This small molecule binds to this protein.
Small molecule (SMILES): CC(C)[C@H](N)C(=O)N[C@H](C(=O)/N=C/C(=O)N[C@@H](C)C(=O)N[C@H](C(=O)NCC(=O)N[C@H](C(=O)NCC(=O)N[C@H](C=O)CCCCN)C(C)C)C(C)C)C(C)C

Binding-site contacts:
Ligand atom N contacts residue TYR7 of chain 1.I at 3.0 Å (h-bond).
Ligand atom O contacts residue TYR7 of chain 1.I at 3.4 Å.
Ligand atom O contacts residue ARG95 of chain 1.B at 2.5 Å (salt-bridge).
Ligand atom O contacts residue THR143 of chain 1.I at 3.0 Å (h-bond).
Ligand atom C contacts residue TYR7 of chain 1.I at 3.2 Å (hydrophobic).
Ligand atom N contacts residue GLU63 of chain 1.I at 2.8 Å (salt-bridge).
Ligand atom CB contacts residue GLU63 of chain 1.I at 3.5 Å.
Ligand atom N contacts residue TYR99 of chain 1.I at 2.8 Å (h-bond).
Ligand atom O contacts residue GLN156 of chain 1.I at 3.0 Å (h-bond).
Ligand atom N contacts residue ASP77 of chain 1.I at 3.2 Å (salt-bridge).
Ligand atom CG contacts residue ASP77 of chain 1.I at 3.4 Å.
Ligand atom CA contacts residue TYR7 of chain 1.I at 3.3 Å (hydrophobic).
Ligand atom O contacts residue TYR84 of chain 1.I at 2.8 Å (h-bond).
Ligand atom CE contacts residue ASP116 of chain 1.I at 3.3 Å.
Ligand atom N contacts residue GLN156 of chain 1.I at 3.0 Å (h-bond).
Ligand atom CA contacts residue TYR99 of chain 1.I at 3.3 Å (hydrophobic).
Ligand atom CG1 contacts residue TRP167 of chain 1.I at 3.5 Å (hydrophobic).
Ligand atom O contacts residue LYS146 of chain 1.I at 3.4 Å (salt-bridge).
Ligand atom CB contacts residue TYR9 of chain 1.I at 3.4 Å (hydrophobic).
Ligand atom O contacts residue TYR159 of chain 1.I at 3.4 Å.
Ligand atom CA contacts residue ARG95 of chain 1.B at 3.5 Å.
Ligand atom O contacts residue TYR159 of chain 1.I at 2.8 Å (h-bond).
Ligand atom N contacts residue ARG114 of chain 1.I at 3.3 Å (salt-bridge).
Ligand atom CA contacts residue GLU63 of chain 1.I at 3.5 Å.
Ligand atom N contacts residue ASP94 of chain 1.B at 2.9 Å (salt-bridge).
Ligand atom O contacts residue TRP147 of chain 1.I at 3.0 Å (h-bond).
Ligand atom NZ contacts residue ASP116 of chain 1.I at 3.0 Å (salt-bridge).
Ligand atom N contacts residue SER98 of chain 1.B at 2.8 Å (h-bond).
Ligand atom N contacts residue TYR99 of chain 1.I at 3.5 Å (h-bond).
Ligand atom CG2 contacts residue GLU63 of chain 1.I at 3.3 Å.
Ligand atom CG1 contacts residue GLU63 of chain 1.I at 3.4 Å.
Ligand atom CB contacts residue TYR99 of chain 1.I at 3.4 Å (hydrophobic).
Ligand atom CG2 contacts residue TRP167 of chain 1.I at 3.5 Å (hydrophobic).
Ligand atom CE contacts residue ASP77 of chain 1.I at 3.5 Å.
Ligand atom CD contacts residue ASP77 of chain 1.I at 3.5 Å.
Ligand atom CG2 contacts residue ARG163 of chain 1.I at 3.4 Å.
Ligand atom N contacts residue ARG95 of chain 1.B at 3.5 Å (salt-bridge).
Ligand atom O contacts residue ARG114 of chain 1.I at 3.0 Å (salt-bridge).
Ligand atom N contacts residue TYR171 of chain 1.I at 2.8 Å (h-bond).
Ligand atom CA contacts residue TYR159 of chain 1.I at 3.5 Å (hydrophobic).

Sequence of chain 1.B:
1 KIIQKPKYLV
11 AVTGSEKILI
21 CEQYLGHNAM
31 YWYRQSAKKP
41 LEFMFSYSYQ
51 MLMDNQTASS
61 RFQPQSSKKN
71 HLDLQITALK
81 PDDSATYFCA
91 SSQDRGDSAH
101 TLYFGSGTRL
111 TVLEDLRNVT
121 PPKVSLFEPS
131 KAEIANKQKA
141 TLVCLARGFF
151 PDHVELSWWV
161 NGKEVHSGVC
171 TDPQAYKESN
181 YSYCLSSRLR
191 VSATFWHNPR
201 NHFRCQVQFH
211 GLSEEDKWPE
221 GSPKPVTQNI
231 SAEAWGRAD

Sequence of chain 1.I:
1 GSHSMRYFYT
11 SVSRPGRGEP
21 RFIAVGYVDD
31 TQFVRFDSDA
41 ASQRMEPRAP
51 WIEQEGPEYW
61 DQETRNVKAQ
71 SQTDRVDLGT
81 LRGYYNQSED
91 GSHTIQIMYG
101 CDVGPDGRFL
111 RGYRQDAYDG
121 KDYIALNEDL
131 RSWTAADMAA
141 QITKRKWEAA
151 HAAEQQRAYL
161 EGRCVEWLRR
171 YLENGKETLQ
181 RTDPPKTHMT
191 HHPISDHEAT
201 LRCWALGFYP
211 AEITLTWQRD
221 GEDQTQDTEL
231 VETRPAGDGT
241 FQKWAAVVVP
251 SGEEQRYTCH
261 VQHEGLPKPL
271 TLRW